Sequence of chain 1.B:
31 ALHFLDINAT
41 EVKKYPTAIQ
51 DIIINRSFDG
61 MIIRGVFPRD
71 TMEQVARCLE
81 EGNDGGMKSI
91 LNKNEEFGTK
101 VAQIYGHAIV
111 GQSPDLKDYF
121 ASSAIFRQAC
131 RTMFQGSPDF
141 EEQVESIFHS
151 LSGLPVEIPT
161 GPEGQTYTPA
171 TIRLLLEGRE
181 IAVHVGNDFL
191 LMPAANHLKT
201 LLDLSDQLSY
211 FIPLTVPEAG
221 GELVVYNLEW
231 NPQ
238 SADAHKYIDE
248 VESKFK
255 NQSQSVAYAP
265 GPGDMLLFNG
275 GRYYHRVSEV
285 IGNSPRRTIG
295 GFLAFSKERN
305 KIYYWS

Binding-site contacts:
Ligand atom C19 contacts residue ILE181 of chain 1.B at 4.0 Å (hydrophobic).
Ligand atom C1 contacts residue ALA102 of chain 1.B at 3.3 Å (hydrophobic).
Ligand atom C1 contacts residue VAL101 of chain 1.B at 3.5 Å (hydrophobic).
Ligand atom C2 contacts residue ILE104 of chain 1.B at 3.7 Å (hydrophobic).
Ligand atom C17 contacts residue ILE181 of chain 1.B at 4.2 Å (hydrophobic).
Ligand atom C19 contacts residue ILE104 of chain 1.B at 4.3 Å (hydrophobic).
Ligand atom C7 contacts residue ASN94 of chain 1.B at 3.8 Å.
Ligand atom C21 contacts residue ARG173 of chain 1.B at 4.2 Å.
Ligand atom C15 contacts residue ILE245 of chain 1.B at 3.4 Å (hydrophobic).
Ligand atom C10 contacts residue ALA108 of chain 1.B at 4.2 Å (hydrophobic).
Ligand atom C16 contacts residue PHE189 of chain 1.B at 3.9 Å (hydrophobic).
Ligand atom C20 contacts residue ARG173 of chain 1.B at 4.2 Å.
Ligand atom C21 contacts residue PHE296 of chain 1.B at 3.5 Å (hydrophobic).
Ligand atom C11 contacts residue ILE104 of chain 1.B at 4.2 Å (hydrophobic).
Ligand atom C21 contacts residue VAL110 of chain 1.B at 4.1 Å (hydrophobic).
Ligand atom N1 contacts residue ILE104 of chain 1.B at 3.9 Å.
Ligand atom C1 contacts residue ILE181 of chain 1.B at 3.8 Å (hydrophobic).
Ligand atom C15 contacts residue HIS184 of chain 1.B at 4.2 Å.
Ligand atom C6 contacts residue PHE97 of chain 1.B at 4.0 Å (hydrophobic).
Ligand atom C5 contacts residue VAL101 of chain 1.B at 3.4 Å (hydrophobic).
Ligand atom C16 contacts residue HIS184 of chain 1.B at 3.6 Å.
Ligand atom N1 contacts residue ILE181 of chain 1.B at 4.2 Å.
Ligand atom C8 contacts residue ASN94 of chain 1.B at 4.0 Å.
Ligand atom C19 contacts residue AKG1 of chain 1.L at 4.2 Å.
Ligand atom C15 contacts residue ALA182 of chain 1.B at 4.2 Å (hydrophobic).
Ligand atom C7 contacts residue PHE97 of chain 1.B at 3.7 Å (hydrophobic).
Ligand atom N2 contacts residue VAL101 of chain 1.B at 3.4 Å.
Ligand atom C6 contacts residue ASN94 of chain 1.B at 4.2 Å.
Ligand atom C9 contacts residue VAL110 of chain 1.B at 3.9 Å (hydrophobic).
Ligand atom C10 contacts residue VAL110 of chain 1.B at 4.3 Å (hydrophobic).
Ligand atom C17 contacts residue HIS184 of chain 1.B at 3.8 Å.
Ligand atom C9 contacts residue ILE104 of chain 1.B at 4.3 Å (hydrophobic).
Ligand atom C14 contacts residue TYR244 of chain 1.B at 4.1 Å (hydrophobic).
Ligand atom C9 contacts residue ALA108 of chain 1.B at 4.3 Å (hydrophobic).
Ligand atom N2 contacts residue PHE97 of chain 1.B at 3.5 Å.
Ligand atom C14 contacts residue VAL110 of chain 1.B at 4.0 Å (hydrophobic).
Ligand atom C14 contacts residue PHE189 of chain 1.B at 3.8 Å (hydrophobic).
Ligand atom C19 contacts residue ARG173 of chain 1.B at 3.8 Å.
Ligand atom C10 contacts residue ILE104 of chain 1.B at 3.9 Å (hydrophobic).
Ligand atom C5 contacts residue ILE245 of chain 1.B at 4.2 Å (hydrophobic).

The small molecule below binds the protein below.
Small molecule (SMILES): [C-]#[N+][C@@H]1[C@H](c2c[nH]c3ccccc23)[C@@H](C(=C)C)CC[C@@]1(C)C=C